The protein below binds the small molecule below.
Small molecule (SMILES): O=C(O)C=Cc1c[nH]cn1

Sequence of chain 1.A:
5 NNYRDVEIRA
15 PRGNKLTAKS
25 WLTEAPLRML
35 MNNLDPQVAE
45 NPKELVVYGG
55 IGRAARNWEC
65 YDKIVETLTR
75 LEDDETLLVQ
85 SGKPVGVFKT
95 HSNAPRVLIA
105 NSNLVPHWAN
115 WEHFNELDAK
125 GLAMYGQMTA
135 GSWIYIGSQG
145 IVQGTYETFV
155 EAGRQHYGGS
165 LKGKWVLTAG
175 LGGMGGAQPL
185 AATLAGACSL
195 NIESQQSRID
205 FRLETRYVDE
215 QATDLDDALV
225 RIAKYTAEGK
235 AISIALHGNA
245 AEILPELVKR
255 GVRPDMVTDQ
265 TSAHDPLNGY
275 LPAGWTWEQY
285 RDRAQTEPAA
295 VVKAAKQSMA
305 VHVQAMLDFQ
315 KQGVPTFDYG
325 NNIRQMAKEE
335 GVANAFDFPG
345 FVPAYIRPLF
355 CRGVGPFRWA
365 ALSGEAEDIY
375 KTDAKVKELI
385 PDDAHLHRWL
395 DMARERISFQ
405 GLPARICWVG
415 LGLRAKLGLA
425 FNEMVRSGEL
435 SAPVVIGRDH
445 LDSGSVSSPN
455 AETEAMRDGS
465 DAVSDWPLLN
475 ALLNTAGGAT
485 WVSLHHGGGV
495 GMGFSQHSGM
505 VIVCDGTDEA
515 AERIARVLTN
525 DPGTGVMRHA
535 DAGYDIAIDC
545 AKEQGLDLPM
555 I

Binding-site contacts:
Ligand atom CAD contacts residue MET178 of chain 1.A at 3.1 Å (hydrophobic).
Ligand atom CAC contacts residue ASP443 of chain 1.A at 3.1 Å.
Ligand atom CAJ contacts residue MET132 of chain 1.A at 3.9 Å (hydrophobic).
Ligand atom CAJ contacts residue NAD1 of chain 1.C at 3.1 Å.
Ligand atom NAG contacts residue TYR52 of chain 1.A at 2.5 Å (h-bond).
Ligand atom OAB contacts residue GLY144 of chain 1.A at 3.4 Å.
Ligand atom CAE contacts residue NAD1 of chain 1.C at 3.7 Å.
Ligand atom OAB contacts residue ILE145 of chain 1.A at 3.6 Å.
Ligand atom CAI contacts residue THR133 of chain 1.A at 3.4 Å.
Ligand atom NAG contacts residue MET132 of chain 1.A at 3.7 Å.
Ligand atom NAH contacts residue GLN131 of chain 1.A at 4.0 Å.
Ligand atom NAG contacts residue GLN131 of chain 1.A at 3.7 Å.
Ligand atom CAI contacts residue ARG362 of chain 1.A at 3.3 Å.
Ligand atom OAB contacts residue ARG362 of chain 1.A at 3.0 Å (salt-bridge).
Ligand atom CAD contacts residue TYR52 of chain 1.A at 3.8 Å (hydrophobic).
Ligand atom CAD contacts residue ASP443 of chain 1.A at 2.9 Å.
Ligand atom CAC contacts residue THR133 of chain 1.A at 3.1 Å.
Ligand atom CAF contacts residue ASP443 of chain 1.A at 2.7 Å.
Ligand atom OAA contacts residue THR133 of chain 1.A at 2.8 Å (h-bond).
Ligand atom OAB contacts residue MET178 of chain 1.A at 3.4 Å (h-bond).
Ligand atom CAI contacts residue ASP443 of chain 1.A at 3.7 Å.
Ligand atom CAC contacts residue TYR52 of chain 1.A at 3.6 Å (hydrophobic).
Ligand atom NAH contacts residue MET132 of chain 1.A at 2.4 Å (h-bond).
Ligand atom CAJ contacts residue ASP443 of chain 1.A at 3.1 Å.
Ligand atom CAI contacts residue MET178 of chain 1.A at 3.6 Å (hydrophobic).
Ligand atom CAC contacts residue MET178 of chain 1.A at 3.8 Å (hydrophobic).
Ligand atom CAE contacts residue MET132 of chain 1.A at 3.4 Å (hydrophobic).
Ligand atom NAG contacts residue NAD1 of chain 1.C at 3.4 Å.
Ligand atom CAJ contacts residue TYR52 of chain 1.A at 3.2 Å (hydrophobic).
Ligand atom OAB contacts residue ASP443 of chain 1.A at 3.7 Å.
Ligand atom NAH contacts residue ASP443 of chain 1.A at 4.0 Å.
Ligand atom CAF contacts residue MET132 of chain 1.A at 2.8 Å (hydrophobic).
Ligand atom CAE contacts residue GLY493 of chain 1.A at 3.9 Å.
Ligand atom CAE contacts residue GLN131 of chain 1.A at 3.0 Å.
Ligand atom CAD contacts residue NAD1 of chain 1.C at 3.6 Å.
Ligand atom OAA contacts residue TYR139 of chain 1.A at 3.4 Å.
Ligand atom CAF contacts residue NAD1 of chain 1.C at 2.9 Å.
Ligand atom NAH contacts residue NAD1 of chain 1.C at 3.2 Å.
Ligand atom OAA contacts residue ARG362 of chain 1.A at 2.6 Å (salt-bridge).
Ligand atom CAE contacts residue TYR52 of chain 1.A at 3.1 Å (hydrophobic).